The small molecule below binds the protein below.
Small molecule (SMILES): CNc1cnn(C)c(=O)c1Cl

Sequence of chain 1.A:
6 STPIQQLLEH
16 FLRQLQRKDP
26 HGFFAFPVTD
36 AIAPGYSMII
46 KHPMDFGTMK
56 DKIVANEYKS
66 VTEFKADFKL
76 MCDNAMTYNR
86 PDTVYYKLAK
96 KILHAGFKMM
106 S

Binding-site contacts:
Ligand atom C08 contacts residue VAL33 of chain 1.A at 4.1 Å (hydrophobic).
Ligand atom C07 contacts residue VAL33 of chain 1.A at 3.9 Å (hydrophobic).
Ligand atom O17 contacts residue ASN84 of chain 1.A at 2.9 Å (h-bond).
Ligand atom CL1 contacts residue VAL33 of chain 1.A at 3.9 Å.
Ligand atom C16 contacts residue ASN84 of chain 1.A at 3.8 Å.
Ligand atom C12 contacts residue TYR90 of chain 1.A at 4.3 Å (hydrophobic).
Ligand atom N11 contacts residue ALA38 of chain 1.A at 4.2 Å.
Ligand atom C18 contacts residue VAL33 of chain 1.A at 3.6 Å (hydrophobic).
Ligand atom C08 contacts residue ILE37 of chain 1.A at 3.5 Å (hydrophobic).
Ligand atom C12 contacts residue TYR41 of chain 1.A at 4.2 Å (hydrophobic).
Ligand atom C12 contacts residue TYR83 of chain 1.A at 3.4 Å (hydrophobic).
Ligand atom C18 contacts residue PHE28 of chain 1.A at 4.3 Å (hydrophobic).
Ligand atom O17 contacts residue TYR41 of chain 1.A at 4.1 Å.
Ligand atom N05 contacts residue TYR90 of chain 1.A at 3.6 Å.
Ligand atom N10 contacts residue VAL33 of chain 1.A at 3.9 Å.
Ligand atom CL1 contacts residue PHE28 of chain 1.A at 3.6 Å.
Ligand atom N05 contacts residue VAL33 of chain 1.A at 4.4 Å.
Ligand atom C08 contacts residue TYR90 of chain 1.A at 3.4 Å (hydrophobic).
Ligand atom C01 contacts residue TYR90 of chain 1.A at 4.2 Å (hydrophobic).
Ligand atom CL1 contacts residue TYR90 of chain 1.A at 4.1 Å.
Ligand atom O17 contacts residue ALA80 of chain 1.A at 4.3 Å.
Ligand atom O17 contacts residue VAL33 of chain 1.A at 4.2 Å.
Ligand atom C07 contacts residue PHE28 of chain 1.A at 4.0 Å (hydrophobic).
Ligand atom N10 contacts residue ILE37 of chain 1.A at 3.7 Å.
Ligand atom C12 contacts residue VAL33 of chain 1.A at 4.3 Å (hydrophobic).
Ligand atom C07 contacts residue TYR90 of chain 1.A at 3.6 Å (hydrophobic).
Ligand atom N10 contacts residue ALA38 of chain 1.A at 4.1 Å.
Ligand atom C16 contacts residue TYR90 of chain 1.A at 3.8 Å (hydrophobic).
Ligand atom N11 contacts residue ASN84 of chain 1.A at 4.1 Å.
Ligand atom N11 contacts residue TYR90 of chain 1.A at 3.7 Å.
Ligand atom N05 contacts residue PHE28 of chain 1.A at 2.9 Å (h-bond).
Ligand atom N11 contacts residue VAL33 of chain 1.A at 3.9 Å.
Ligand atom C12 contacts residue ALA38 of chain 1.A at 3.5 Å (hydrophobic).
Ligand atom C01 contacts residue PHE28 of chain 1.A at 3.4 Å (hydrophobic).
Ligand atom N10 contacts residue TYR90 of chain 1.A at 3.5 Å.
Ligand atom O17 contacts residue TYR90 of chain 1.A at 4.2 Å.
Ligand atom C12 contacts residue ASN84 of chain 1.A at 3.4 Å.
Ligand atom C16 contacts residue VAL33 of chain 1.A at 3.9 Å (hydrophobic).
Ligand atom CL1 contacts residue PHE29 of chain 1.A at 3.5 Å.
Ligand atom C18 contacts residue TYR90 of chain 1.A at 3.8 Å (hydrophobic).